Sequence of chain 1.A:
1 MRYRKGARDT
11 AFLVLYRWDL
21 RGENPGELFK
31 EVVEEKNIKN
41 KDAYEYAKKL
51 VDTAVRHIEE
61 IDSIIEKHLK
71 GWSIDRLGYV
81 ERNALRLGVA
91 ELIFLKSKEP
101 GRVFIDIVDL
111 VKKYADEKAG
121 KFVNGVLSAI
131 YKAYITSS

The protein below binds the small molecule below.
Small molecule (SMILES): Nc1ccn([C@@H]2O[C@H](CO[P](=O)(O)O[C@H]3[C@@H](O)[C@H](n4ccc(=O)[nH]c4=O)O[C@@H]3CO[P](=O)(O)O[C@H]3[C@@H](O)[C@H](n4ccc(N)nc4=O)O[C@@H]3CO[P](=O)(O)O[C@H]3[C@@H](O)[C@H](n4cnc5c(=O)[nH]c(N)nc54)O[C@@H]3CO[P](=O)(O)O[C@H]3[C@@H](O)[C@H](n4cnc5c(=O)[nH]c(N)nc54)O[C@@H]3CO)[C@@H](O[P](=O)(O)OC[C@H]3O[C@@H](n4ccc(N)nc4=O)[C@H](O)[C@@H]3O[P](=O)(O)OC[C@H]3O[C@@H](n4ccc(=O)[nH]c4=O)[C@H](O)[C@@H]3O[P](=O)(O)OC[C@H]3O[C@@H](n4ccc(=O)[nH]c4=O)[C@H](O)[C@@H]3OP(=O)(O)O)[C@H]2O)c(=O)n1

Binding-site contacts:
Ligand atom O2' contacts residue LYS70 of chain 1.A at 3.3 Å (salt-bridge).
Ligand atom O3' contacts residue GLY101 of chain 1.A at 3.4 Å.
Ligand atom N2 contacts residue ASP109 of chain 1.A at 3.1 Å (salt-bridge).
Ligand atom O2 contacts residue SER128 of chain 1.A at 2.9 Å (h-bond).
Ligand atom O4 contacts residue ALA129 of chain 1.A at 3.2 Å.
Ligand atom N4 contacts residue PEG1 of chain 1.P at 3.1 Å.
Ligand atom O4 contacts residue LYS132 of chain 1.A at 3.4 Å.
Ligand atom N1 contacts residue ASP106 of chain 1.A at 2.9 Å (salt-bridge).
Ligand atom O2' contacts residue ARG102 of chain 1.A at 3.3 Å (salt-bridge).
Ligand atom O2 contacts residue LYS112 of chain 1.A at 2.9 Å (salt-bridge).
Ligand atom C5 contacts residue ARG16 of chain 1.C at 3.3 Å.
Ligand atom C5' contacts residue ILE105 of chain 1.A at 3.2 Å (hydrophobic).
Ligand atom O4' contacts residue PHE104 of chain 1.A at 3.0 Å.
Ligand atom N3 contacts residue PEG1 of chain 1.P at 2.7 Å (h-bond).
Ligand atom N3 contacts residue LYS112 of chain 1.A at 3.1 Å (salt-bridge).
Ligand atom N1 contacts residue ASN124 of chain 1.A at 3.4 Å (h-bond).
Ligand atom O4 contacts residue GLY78 of chain 1.A at 3.2 Å (h-bond).
Ligand atom O2 contacts residue ASN124 of chain 1.A at 3.0 Å (h-bond).
Ligand atom N4 contacts residue ASP109 of chain 1.A at 2.8 Å (salt-bridge).
Ligand atom N3 contacts residue ARG2 of chain 1.A at 3.1 Å (salt-bridge).
Ligand atom O3' contacts residue LYS118 of chain 1.A at 3.0 Å.
Ligand atom N3 contacts residue HIS68 of chain 1.A at 2.8 Å (h-bond).
Ligand atom N7 contacts residue ARG2 of chain 1.A at 2.9 Å (salt-bridge).
Ligand atom N2 contacts residue ASP106 of chain 1.A at 2.8 Å (salt-bridge).
Ligand atom O2' contacts residue ASN124 of chain 1.A at 2.7 Å (h-bond).
Ligand atom O6 contacts residue ARG2 of chain 1.A at 2.8 Å (salt-bridge).
Ligand atom O4' contacts residue ARG2 of chain 1.A at 3.0 Å (salt-bridge).
Ligand atom N3 contacts residue SER128 of chain 1.A at 3.0 Å (h-bond).
Ligand atom O4 contacts residue PEG1 of chain 1.P at 3.0 Å.
Ligand atom O6 contacts residue ARG8 of chain 1.A at 2.9 Å (salt-bridge).
Ligand atom OP2 contacts residue LYS118 of chain 1.A at 3.3 Å (salt-bridge).
Ligand atom O2 contacts residue GLU99 of chain 1.A at 3.3 Å.
Ligand atom N4 contacts residue ILE105 of chain 1.A at 2.9 Å (h-bond).
Ligand atom O6 contacts residue LYS5 of chain 1.A at 3.0 Å (salt-bridge).
Ligand atom N7 contacts residue MET1 of chain 1.A at 3.0 Å (h-bond).
Ligand atom N1 contacts residue ASP109 of chain 1.A at 2.8 Å (salt-bridge).
Ligand atom N3 contacts residue GLU81 of chain 1.A at 2.7 Å (salt-bridge).
Ligand atom C6 contacts residue ASN124 of chain 1.A at 3.2 Å.
Ligand atom O2' contacts residue ASN124 of chain 1.A at 3.2 Å.
Ligand atom O4' contacts residue ASN124 of chain 1.A at 2.9 Å (h-bond).

Sequence of chain 1.C:
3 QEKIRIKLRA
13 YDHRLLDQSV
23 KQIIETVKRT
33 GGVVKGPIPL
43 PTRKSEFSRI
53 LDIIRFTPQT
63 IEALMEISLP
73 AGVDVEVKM